Sequence of chain 1.A:
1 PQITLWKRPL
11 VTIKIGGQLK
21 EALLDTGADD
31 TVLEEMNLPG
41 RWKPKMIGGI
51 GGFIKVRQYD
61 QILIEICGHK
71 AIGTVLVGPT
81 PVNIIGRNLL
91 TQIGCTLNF

Binding-site contacts:
Ligand atom O19 contacts residue ALA28 of chain 1.B at 3.6 Å.
Ligand atom O08 contacts residue GLY49 of chain 1.A at 3.2 Å.
Ligand atom O09 contacts residue ILE84 of chain 1.A at 3.7 Å.
Ligand atom C39 contacts residue GLY27 of chain 1.A at 3.7 Å.
Ligand atom C02 contacts residue ALA28 of chain 1.A at 3.5 Å (hydrophobic).
Ligand atom O22 contacts residue ASP29 of chain 1.B at 3.3 Å (salt-bridge).
Ligand atom O44 contacts residue PRO81 of chain 1.A at 3.5 Å.
Ligand atom O35 contacts residue PRO81 of chain 1.A at 3.5 Å.
Ligand atom O14 contacts residue GLY27 of chain 1.B at 3.5 Å.
Ligand atom O22 contacts residue ASP30 of chain 1.B at 3.2 Å (salt-bridge).
Ligand atom C02 contacts residue ASP30 of chain 1.A at 3.2 Å.
Ligand atom O08 contacts residue ILE50 of chain 1.B at 3.4 Å.
Ligand atom C13 contacts residue ASP25 of chain 1.A at 3.3 Å.
Ligand atom O51 contacts residue ASP29 of chain 1.A at 3.3 Å.
Ligand atom C11 contacts residue GLY27 of chain 1.A at 3.3 Å.
Ligand atom O14 contacts residue ASP25 of chain 1.A at 2.6 Å (salt-bridge).
Ligand atom C48 contacts residue VAL82 of chain 1.A at 3.6 Å (hydrophobic).
Ligand atom C25 contacts residue GLY48 of chain 1.B at 3.1 Å.
Ligand atom C49 contacts residue PHE53 of chain 1.B at 2.9 Å (hydrophobic).
Ligand atom C26 contacts residue GLY27 of chain 1.B at 3.7 Å.
Ligand atom C12 contacts residue ASP25 of chain 1.A at 3.1 Å.
Ligand atom C02 contacts residue VAL32 of chain 1.A at 3.3 Å (hydrophobic).
Ligand atom C23 contacts residue GLY48 of chain 1.B at 3.2 Å.
Ligand atom C28 contacts residue GLY27 of chain 1.B at 3.7 Å.
Ligand atom C30 contacts residue GLY27 of chain 1.B at 3.2 Å.
Ligand atom C41 contacts residue ASP30 of chain 1.A at 3.5 Å.
Ligand atom O22 contacts residue ALA28 of chain 1.B at 3.6 Å.
Ligand atom C42 contacts residue GLY48 of chain 1.B at 3.3 Å.
Ligand atom C03 contacts residue ALA28 of chain 1.A at 3.5 Å (hydrophobic).
Ligand atom C33 contacts residue ILE50 of chain 1.B at 3.6 Å (hydrophobic).
Ligand atom C33 contacts residue GLY49 of chain 1.B at 3.6 Å.
Ligand atom C24 contacts residue ASP29 of chain 1.B at 3.6 Å.
Ligand atom C13 contacts residue ASP25 of chain 1.B at 3.4 Å.
Ligand atom O09 contacts residue ILE50 of chain 1.B at 3.6 Å.
Ligand atom N16 contacts residue GLY27 of chain 1.B at 3.2 Å (h-bond).
Ligand atom O51 contacts residue ASP30 of chain 1.A at 2.9 Å (salt-bridge).
Ligand atom C28 contacts residue ASP25 of chain 1.A at 3.1 Å.
Ligand atom C05 contacts residue GLY48 of chain 1.A at 3.0 Å.
Ligand atom O14 contacts residue ASP25 of chain 1.B at 2.6 Å (salt-bridge).
Ligand atom O27 contacts residue ASP29 of chain 1.B at 2.9 Å (salt-bridge).

A small-molecule ligand and the protein it binds are described below.
Small molecule (SMILES): CCOP(=O)(COc1ccc(C[C@H](NC(=O)O[C@H]2CO[C@H]3OCC[C@H]32)[C@H](O)CN(CC(CC)CC)S(=O)(=O)c2ccc(CO)cc2)cc1)OCC

Sequence of chain 1.B:
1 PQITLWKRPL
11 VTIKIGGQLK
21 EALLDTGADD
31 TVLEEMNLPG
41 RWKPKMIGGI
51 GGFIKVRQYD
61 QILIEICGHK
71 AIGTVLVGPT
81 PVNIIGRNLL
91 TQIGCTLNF